Sequence of chain 1.A:
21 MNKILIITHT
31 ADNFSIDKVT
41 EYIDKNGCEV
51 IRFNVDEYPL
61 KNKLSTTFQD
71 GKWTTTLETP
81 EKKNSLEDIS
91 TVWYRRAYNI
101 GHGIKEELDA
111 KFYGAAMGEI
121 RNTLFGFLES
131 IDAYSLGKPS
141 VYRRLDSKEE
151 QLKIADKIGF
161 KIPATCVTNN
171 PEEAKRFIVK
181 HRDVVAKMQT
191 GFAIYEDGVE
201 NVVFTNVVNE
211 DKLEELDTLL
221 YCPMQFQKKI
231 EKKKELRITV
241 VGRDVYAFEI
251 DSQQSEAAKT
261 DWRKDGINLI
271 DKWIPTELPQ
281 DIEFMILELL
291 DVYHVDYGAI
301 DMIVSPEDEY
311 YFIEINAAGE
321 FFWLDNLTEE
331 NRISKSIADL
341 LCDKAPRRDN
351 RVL

This small molecule binds to this protein.
Small molecule (SMILES): CC(C)C[C@H](NC(=O)[C@H](Cc1ccccc1)NC(=O)[C@H](C)NC(=O)[C@H](C)NC(=O)[C@H](Cc1ccccc1)NC(=O)[C@H](Cc1ccccc1)NC(=O)[C@@H]1CCCN1C(=O)[C@H](CCC(=O)O)NC(=O)[C@@H](N)CCCCN)C(=O)N[C@@H](CCC(=O)O)C(=O)N[C@@H](CCCCN)C(=O)N[C@H](C=O)CCC(N)=O

Sequence of chain 1.E:
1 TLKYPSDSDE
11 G

Sequence of chain 1.D:
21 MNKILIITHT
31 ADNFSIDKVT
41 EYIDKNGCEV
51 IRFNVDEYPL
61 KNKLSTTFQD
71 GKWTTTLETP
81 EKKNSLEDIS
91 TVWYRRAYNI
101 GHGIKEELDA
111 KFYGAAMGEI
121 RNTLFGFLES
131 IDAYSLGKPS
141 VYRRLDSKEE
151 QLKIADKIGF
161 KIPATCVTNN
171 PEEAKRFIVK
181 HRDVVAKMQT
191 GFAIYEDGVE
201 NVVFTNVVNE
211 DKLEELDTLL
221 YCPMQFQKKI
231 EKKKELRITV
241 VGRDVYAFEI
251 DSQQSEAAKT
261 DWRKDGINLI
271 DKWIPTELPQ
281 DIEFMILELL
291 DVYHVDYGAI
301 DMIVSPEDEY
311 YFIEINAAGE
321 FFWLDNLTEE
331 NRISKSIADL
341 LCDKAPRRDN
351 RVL

Binding-site contacts:
Ligand atom N contacts residue GLU107 of chain 1.A at 3.3 Å (salt-bridge).
Ligand atom CE1 contacts residue LEU216 of chain 1.D at 3.5 Å (hydrophobic).
Ligand atom CB contacts residue PHE112 of chain 1.A at 3.5 Å (hydrophobic).
Ligand atom O contacts residue LEU108 of chain 1.A at 3.3 Å.
Ligand atom CE1 contacts residue PHE192 of chain 1.D at 3.4 Å (hydrophobic).
Ligand atom C contacts residue ASN201 of chain 1.D at 3.3 Å.
Ligand atom CD2 contacts residue MET188 of chain 1.D at 3.5 Å (hydrophobic).
Ligand atom NZ contacts residue GLU107 of chain 1.A at 3.3 Å (salt-bridge).
Ligand atom O contacts residue ASN201 of chain 1.D at 3.5 Å.
Ligand atom CD contacts residue LEU2 of chain 1.E at 3.5 Å (hydrophobic).
Ligand atom CZ contacts residue LYS212 of chain 1.D at 3.1 Å.
Ligand atom N contacts residue ASP109 of chain 1.A at 2.6 Å (salt-bridge).
Ligand atom CE2 contacts residue LYS212 of chain 1.D at 3.3 Å.
Ligand atom CD contacts residue GLU107 of chain 1.A at 3.2 Å.
Ligand atom OE2 contacts residue LYS264 of chain 1.D at 2.8 Å (salt-bridge).
Ligand atom OE1 contacts residue LEU2 of chain 1.E at 3.3 Å.
Ligand atom O contacts residue VAL203 of chain 1.D at 3.5 Å.
Ligand atom CG contacts residue PHE112 of chain 1.A at 3.4 Å (hydrophobic).
Ligand atom CA contacts residue ASN201 of chain 1.D at 3.4 Å.
Ligand atom CA contacts residue THR218 of chain 1.D at 3.3 Å.
Ligand atom CD contacts residue PHE112 of chain 1.A at 3.4 Å (hydrophobic).
Ligand atom NE2 contacts residue TYR4 of chain 1.E at 3.0 Å.
Ligand atom CA contacts residue ASP109 of chain 1.A at 3.4 Å.
Ligand atom N contacts residue ASN201 of chain 1.D at 3.1 Å (h-bond).
Ligand atom CB contacts residue GLU107 of chain 1.A at 3.3 Å.
Ligand atom CB contacts residue THR218 of chain 1.D at 3.3 Å.
Ligand atom N contacts residue VAL202 of chain 1.D at 3.3 Å (h-bond).
Ligand atom CB contacts residue MET188 of chain 1.D at 3.5 Å (hydrophobic).
Ligand atom O contacts residue THR218 of chain 1.D at 3.1 Å.
Ligand atom CD1 contacts residue THR218 of chain 1.D at 3.1 Å.
Ligand atom C contacts residue ASP109 of chain 1.A at 3.3 Å.
Ligand atom CD contacts residue LYS264 of chain 1.D at 3.2 Å.
Ligand atom N contacts residue THR218 of chain 1.D at 3.4 Å.
Ligand atom CB contacts residue ASN206 of chain 1.D at 3.4 Å.
Ligand atom OE1 contacts residue LYS264 of chain 1.D at 2.8 Å (salt-bridge).
Ligand atom O contacts residue ASP109 of chain 1.A at 2.9 Å (salt-bridge).
Ligand atom CD2 contacts residue MET224 of chain 1.D at 3.4 Å (hydrophobic).
Ligand atom O contacts residue VAL202 of chain 1.D at 3.2 Å (h-bond).
Ligand atom CD1 contacts residue PHE192 of chain 1.D at 3.5 Å (hydrophobic).
Ligand atom CD1 contacts residue GLU215 of chain 1.D at 3.5 Å.